Binding-site contacts:
Ligand atom C4' contacts residue THR5 of chain 6.B at 2.6 Å.
Ligand atom P contacts residue TYR31 of chain 1.D at 3.5 Å.
Ligand atom O3' contacts residue THR5 of chain 6.B at 3.1 Å (h-bond).
Ligand atom C5 contacts residue ALA27 of chain 1.D at 2.9 Å (hydrophobic).
Ligand atom OP1 contacts residue THR418 of chain 2.B at 3.2 Å.
Ligand atom N7 contacts residue ALA27 of chain 1.D at 1.6 Å.
Ligand atom P contacts residue ARG420 of chain 2.B at 2.5 Å.
Ligand atom N7 contacts residue GLY26 of chain 1.D at 2.7 Å.
Ligand atom O3' contacts residue GLY6 of chain 6.B at 2.3 Å (h-bond).
Ligand atom N6 contacts residue ASP217 of chain 1.B at 2.8 Å (salt-bridge).
Ligand atom P contacts residue ARG28 of chain 1.D at 3.4 Å.
Ligand atom C5 contacts residue ALA7 of chain 6.B at 2.7 Å (hydrophobic).
Ligand atom C1' contacts residue GLY6 of chain 6.B at 2.9 Å.
Ligand atom OP1 contacts residue ARG28 of chain 1.D at 2.7 Å (salt-bridge).
Ligand atom C3' contacts residue THR5 of chain 6.B at 3.2 Å.
Ligand atom OP1 contacts residue ARG420 of chain 2.B at 2.4 Å (salt-bridge).
Ligand atom O5' contacts residue TYR31 of chain 1.D at 2.2 Å (h-bond).
Ligand atom C3' contacts residue GLY6 of chain 6.B at 3.2 Å.
Ligand atom C8 contacts residue ALA27 of chain 1.D at 2.0 Å (hydrophobic).
Ligand atom O3' contacts residue TYR31 of chain 1.D at 3.2 Å (h-bond).
Ligand atom C8 contacts residue ARG28 of chain 1.D at 3.1 Å.
Ligand atom P contacts residue GLU207 of chain 1.B at 3.4 Å.
Ligand atom O4' contacts residue ARG420 of chain 2.B at 3.2 Å (salt-bridge).
Ligand atom C5' contacts residue ARG28 of chain 1.D at 2.8 Å.
Ligand atom OP1 contacts residue PHE211 of chain 1.B at 2.1 Å.
Ligand atom O5' contacts residue ARG28 of chain 1.D at 3.1 Å (salt-bridge).
Ligand atom N6 contacts residue GLY26 of chain 1.D at 3.1 Å.
Ligand atom C4' contacts residue GLY6 of chain 6.B at 3.1 Å.
Ligand atom O3' contacts residue ARG420 of chain 2.B at 1.7 Å (salt-bridge).
Ligand atom O5' contacts residue ARG420 of chain 2.B at 2.9 Å (salt-bridge).
Ligand atom N6 contacts residue ALA27 of chain 1.D at 3.2 Å (h-bond).
Ligand atom OP2 contacts residue ARG420 of chain 2.B at 3.4 Å (salt-bridge).
Ligand atom C4' contacts residue ARG420 of chain 2.B at 3.4 Å.
Ligand atom O4' contacts residue GLY6 of chain 6.B at 2.9 Å.
Ligand atom OP2 contacts residue GLU207 of chain 1.B at 2.0 Å (salt-bridge).
Ligand atom C5 contacts residue GLY26 of chain 1.D at 3.5 Å.
Ligand atom C6 contacts residue ALA7 of chain 6.B at 2.7 Å (hydrophobic).
Ligand atom C5' contacts residue THR5 of chain 6.B at 3.1 Å.
Ligand atom C5' contacts residue TYR31 of chain 1.D at 3.0 Å (hydrophobic).
Ligand atom N9 contacts residue ALA27 of chain 1.D at 3.1 Å.

The small molecule below binds the protein below.
Small molecule (SMILES): N=c1ccn([C@H]2C[C@H](O)[C@@H](CO[P](=O)(O)O[C@H]3C[C@H](n4cnc5c(N)ncnc54)O[C@@H]3CO[P](=O)(O)O[C@H]3C[C@H](n4cnc5c(N)ncnc54)O[C@@H]3CO[P](=O)(O)O[C@H]3C[C@H](n4cnc5c(N)ncnc54)O[C@@H]3COP(=O)(O)O)O2)c(=O)[nH]1

Sequence of chain 1.B:
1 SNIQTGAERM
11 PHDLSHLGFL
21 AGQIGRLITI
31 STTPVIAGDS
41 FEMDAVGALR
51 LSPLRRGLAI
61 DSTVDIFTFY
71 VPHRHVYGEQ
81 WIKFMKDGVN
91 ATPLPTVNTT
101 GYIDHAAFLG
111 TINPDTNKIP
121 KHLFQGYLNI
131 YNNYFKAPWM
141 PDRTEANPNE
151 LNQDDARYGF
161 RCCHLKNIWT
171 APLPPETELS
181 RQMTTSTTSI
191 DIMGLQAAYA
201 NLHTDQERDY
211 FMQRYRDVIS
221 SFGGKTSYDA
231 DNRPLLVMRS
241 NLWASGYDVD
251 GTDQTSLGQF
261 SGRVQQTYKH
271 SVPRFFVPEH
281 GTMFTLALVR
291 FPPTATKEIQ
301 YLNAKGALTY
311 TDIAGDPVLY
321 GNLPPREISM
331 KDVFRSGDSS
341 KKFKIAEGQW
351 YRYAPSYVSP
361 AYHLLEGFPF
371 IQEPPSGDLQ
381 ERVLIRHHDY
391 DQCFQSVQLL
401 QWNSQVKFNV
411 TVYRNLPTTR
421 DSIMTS

Sequence of chain 6.B:
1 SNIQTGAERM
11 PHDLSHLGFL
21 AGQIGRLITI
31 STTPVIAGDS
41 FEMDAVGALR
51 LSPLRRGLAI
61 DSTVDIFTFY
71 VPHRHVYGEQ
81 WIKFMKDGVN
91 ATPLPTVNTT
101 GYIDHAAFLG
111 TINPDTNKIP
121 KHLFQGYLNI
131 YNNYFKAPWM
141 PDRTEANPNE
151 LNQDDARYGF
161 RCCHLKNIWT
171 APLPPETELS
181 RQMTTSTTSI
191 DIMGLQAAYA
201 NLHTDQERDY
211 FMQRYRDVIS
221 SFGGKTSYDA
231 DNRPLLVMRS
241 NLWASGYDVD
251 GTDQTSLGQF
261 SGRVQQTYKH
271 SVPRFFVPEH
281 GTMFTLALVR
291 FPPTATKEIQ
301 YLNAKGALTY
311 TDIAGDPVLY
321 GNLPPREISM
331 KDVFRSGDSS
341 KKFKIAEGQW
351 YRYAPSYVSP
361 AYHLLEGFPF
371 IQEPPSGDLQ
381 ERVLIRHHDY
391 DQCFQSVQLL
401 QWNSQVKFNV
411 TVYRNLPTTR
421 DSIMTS

Sequence of chain 1.D:
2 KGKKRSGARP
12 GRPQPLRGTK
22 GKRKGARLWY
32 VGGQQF

Sequence of chain 2.B:
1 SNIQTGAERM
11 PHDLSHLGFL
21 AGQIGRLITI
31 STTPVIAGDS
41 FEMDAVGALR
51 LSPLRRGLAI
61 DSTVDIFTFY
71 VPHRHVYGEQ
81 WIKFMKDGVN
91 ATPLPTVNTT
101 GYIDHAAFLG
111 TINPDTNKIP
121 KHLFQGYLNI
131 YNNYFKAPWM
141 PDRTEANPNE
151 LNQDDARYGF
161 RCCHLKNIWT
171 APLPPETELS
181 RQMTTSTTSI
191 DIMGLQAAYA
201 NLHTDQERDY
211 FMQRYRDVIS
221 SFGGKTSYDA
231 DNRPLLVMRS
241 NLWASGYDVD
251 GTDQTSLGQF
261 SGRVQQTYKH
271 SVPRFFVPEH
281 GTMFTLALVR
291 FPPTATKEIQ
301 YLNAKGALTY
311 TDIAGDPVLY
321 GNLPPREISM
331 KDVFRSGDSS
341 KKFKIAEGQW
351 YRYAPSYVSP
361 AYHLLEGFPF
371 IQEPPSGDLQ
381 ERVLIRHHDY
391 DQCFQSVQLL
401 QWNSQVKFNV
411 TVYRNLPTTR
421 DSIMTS